A small-molecule ligand and the protein it binds are described below.
Small molecule (SMILES): CC(=O)N[C@@H]1[C@@H](O)[C@H](O)[C@@H](CO)O[C@H]1O

Binding-site contacts:
Ligand atom C3 contacts residue GLU132 of chain 1.C at 4.3 Å.
Ligand atom C5 contacts residue ASN165 of chain 1.C at 3.7 Å.
Ligand atom O6 contacts residue ASN164 of chain 1.C at 4.3 Å.
Ligand atom C3 contacts residue ASN165 of chain 1.C at 3.8 Å.
Ligand atom O7 contacts residue ASN165 of chain 1.C at 3.2 Å (h-bond).
Ligand atom C1 contacts residue ASN165 of chain 1.C at 1.4 Å.
Ligand atom C1 contacts residue GLU132 of chain 1.C at 4.3 Å.
Ligand atom C4 contacts residue ASN165 of chain 1.C at 4.3 Å.
Ligand atom C5 contacts residue GLU132 of chain 1.C at 4.2 Å.
Ligand atom C7 contacts residue ASN165 of chain 1.C at 3.3 Å.
Ligand atom C8 contacts residue ASN165 of chain 1.C at 4.4 Å.
Ligand atom C2 contacts residue ASN165 of chain 1.C at 2.5 Å.
Ligand atom N2 contacts residue GLU132 of chain 1.C at 4.3 Å.
Ligand atom O5 contacts residue ASN165 of chain 1.C at 2.4 Å (h-bond).
Ligand atom N2 contacts residue ASN165 of chain 1.C at 2.9 Å (h-bond).

Sequence of chain 1.C:
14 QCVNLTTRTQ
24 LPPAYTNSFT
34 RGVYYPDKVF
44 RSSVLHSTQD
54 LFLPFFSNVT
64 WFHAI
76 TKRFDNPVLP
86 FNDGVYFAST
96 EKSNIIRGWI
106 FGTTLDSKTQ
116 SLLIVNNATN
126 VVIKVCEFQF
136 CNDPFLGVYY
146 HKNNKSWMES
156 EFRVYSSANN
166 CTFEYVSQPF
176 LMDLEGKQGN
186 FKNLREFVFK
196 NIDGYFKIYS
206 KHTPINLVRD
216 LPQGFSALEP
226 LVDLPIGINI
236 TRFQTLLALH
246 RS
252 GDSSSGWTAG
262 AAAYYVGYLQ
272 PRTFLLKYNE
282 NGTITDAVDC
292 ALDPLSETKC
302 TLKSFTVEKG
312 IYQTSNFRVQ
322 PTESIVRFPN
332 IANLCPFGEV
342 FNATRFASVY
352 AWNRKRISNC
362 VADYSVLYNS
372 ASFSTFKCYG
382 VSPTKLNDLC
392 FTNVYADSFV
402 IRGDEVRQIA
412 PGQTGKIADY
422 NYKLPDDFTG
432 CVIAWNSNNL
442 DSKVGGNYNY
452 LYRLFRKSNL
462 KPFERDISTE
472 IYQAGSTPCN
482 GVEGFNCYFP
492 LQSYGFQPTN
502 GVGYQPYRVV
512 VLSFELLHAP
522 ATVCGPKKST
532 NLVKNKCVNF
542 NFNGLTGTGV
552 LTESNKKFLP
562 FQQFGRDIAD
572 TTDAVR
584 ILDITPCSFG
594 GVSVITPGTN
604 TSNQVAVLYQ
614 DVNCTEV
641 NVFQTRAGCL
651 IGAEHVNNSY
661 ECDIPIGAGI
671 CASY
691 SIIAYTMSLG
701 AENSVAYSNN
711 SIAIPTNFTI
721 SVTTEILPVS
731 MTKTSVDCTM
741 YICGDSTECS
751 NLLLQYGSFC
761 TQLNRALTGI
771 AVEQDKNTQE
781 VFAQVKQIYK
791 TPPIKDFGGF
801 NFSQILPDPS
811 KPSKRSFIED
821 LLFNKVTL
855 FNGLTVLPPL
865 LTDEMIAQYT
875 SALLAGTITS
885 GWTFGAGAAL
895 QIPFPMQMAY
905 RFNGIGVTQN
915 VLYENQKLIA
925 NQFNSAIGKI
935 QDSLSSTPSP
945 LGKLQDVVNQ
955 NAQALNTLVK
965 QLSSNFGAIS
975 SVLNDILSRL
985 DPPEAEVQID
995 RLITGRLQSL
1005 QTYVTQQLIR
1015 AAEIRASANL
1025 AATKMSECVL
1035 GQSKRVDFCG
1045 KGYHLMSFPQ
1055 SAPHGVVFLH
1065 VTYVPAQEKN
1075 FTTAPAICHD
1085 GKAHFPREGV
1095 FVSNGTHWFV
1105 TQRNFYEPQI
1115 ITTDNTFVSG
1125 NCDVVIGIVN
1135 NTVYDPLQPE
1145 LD